Sequence of chain 1.D:
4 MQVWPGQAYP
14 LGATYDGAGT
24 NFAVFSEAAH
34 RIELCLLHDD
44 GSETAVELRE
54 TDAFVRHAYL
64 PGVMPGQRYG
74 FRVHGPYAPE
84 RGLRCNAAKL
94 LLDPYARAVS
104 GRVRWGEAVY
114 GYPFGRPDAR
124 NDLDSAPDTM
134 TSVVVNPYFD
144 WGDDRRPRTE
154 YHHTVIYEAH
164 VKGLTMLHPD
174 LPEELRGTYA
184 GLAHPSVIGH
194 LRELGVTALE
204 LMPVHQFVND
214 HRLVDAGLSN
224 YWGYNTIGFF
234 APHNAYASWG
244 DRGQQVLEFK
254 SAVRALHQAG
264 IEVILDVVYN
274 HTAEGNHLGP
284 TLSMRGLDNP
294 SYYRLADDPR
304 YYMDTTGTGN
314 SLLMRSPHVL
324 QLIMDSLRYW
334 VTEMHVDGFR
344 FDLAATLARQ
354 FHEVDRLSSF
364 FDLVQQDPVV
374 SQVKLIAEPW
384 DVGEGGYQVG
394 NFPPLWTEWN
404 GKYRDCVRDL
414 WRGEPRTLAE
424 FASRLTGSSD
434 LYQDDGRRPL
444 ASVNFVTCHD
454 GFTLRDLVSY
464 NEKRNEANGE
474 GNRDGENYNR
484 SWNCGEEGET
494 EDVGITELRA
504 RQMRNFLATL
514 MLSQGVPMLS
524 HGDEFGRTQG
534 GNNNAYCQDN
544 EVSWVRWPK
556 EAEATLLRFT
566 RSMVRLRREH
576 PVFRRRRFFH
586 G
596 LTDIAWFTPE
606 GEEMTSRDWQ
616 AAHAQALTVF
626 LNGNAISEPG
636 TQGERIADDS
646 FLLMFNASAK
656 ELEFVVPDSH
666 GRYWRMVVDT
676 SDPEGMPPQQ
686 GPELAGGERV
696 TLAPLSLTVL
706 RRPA

Binding-site contacts:
Ligand atom C41 contacts residue ARG582 of chain 1.B at 3.7 Å.
Ligand atom C2' contacts residue ARG52 of chain 1.D at 3.8 Å.
Ligand atom N11 contacts residue THR54 of chain 1.D at 3.0 Å (h-bond).
Ligand atom O6 contacts residue HIS33 of chain 1.D at 2.9 Å (h-bond).
Ligand atom O61 contacts residue ARG52 of chain 1.D at 3.8 Å.
Ligand atom C81 contacts residue ARG582 of chain 1.B at 2.6 Å.
Ligand atom C2 contacts residue ARG34 of chain 1.D at 3.9 Å.
Ligand atom N71 contacts residue ARG582 of chain 1.B at 2.2 Å.
Ligand atom O61 contacts residue ARG582 of chain 1.B at 3.2 Å (salt-bridge).
Ligand atom O11 contacts residue ARG52 of chain 1.D at 2.9 Å (salt-bridge).
Ligand atom N1 contacts residue ARG34 of chain 1.D at 3.7 Å.
Ligand atom C51 contacts residue ARG582 of chain 1.B at 3.1 Å.
Ligand atom N21 contacts residue GLY439 of chain 1.B at 4.0 Å.
Ligand atom C1A contacts residue PHE583 of chain 1.B at 3.5 Å (hydrophobic).
Ligand atom O2A contacts residue GLN436 of chain 1.B at 3.3 Å.
Ligand atom O11 contacts residue ARG582 of chain 1.B at 3.7 Å.
Ligand atom O61 contacts residue THR54 of chain 1.D at 3.9 Å.
Ligand atom N1 contacts residue ARG59 of chain 1.D at 3.8 Å.
Ligand atom O61 contacts residue GLU53 of chain 1.D at 3.7 Å.
Ligand atom N91 contacts residue ARG582 of chain 1.B at 3.5 Å.
Ligand atom C2 contacts residue ARG52 of chain 1.D at 3.6 Å.
Ligand atom C2 contacts residue GLU50 of chain 1.D at 3.3 Å.
Ligand atom N2 contacts residue GLU50 of chain 1.D at 2.8 Å (salt-bridge).
Ligand atom C6 contacts residue HIS33 of chain 1.D at 3.6 Å.
Ligand atom O61 contacts residue ARG441 of chain 1.B at 3.7 Å.
Ligand atom O6 contacts residue ARG59 of chain 1.D at 2.3 Å (salt-bridge).
Ligand atom N2 contacts residue ARG52 of chain 1.D at 3.9 Å.
Ligand atom O4A contacts residue PHE583 of chain 1.B at 3.6 Å (h-bond).
Ligand atom C21 contacts residue THR54 of chain 1.D at 3.2 Å.
Ligand atom O21 contacts residue PHE583 of chain 1.B at 3.9 Å.
Ligand atom N1 contacts residue ARG52 of chain 1.D at 3.5 Å.
Ligand atom O2A contacts residue PHE583 of chain 1.B at 3.0 Å.
Ligand atom O4A contacts residue ARG582 of chain 1.B at 3.8 Å.
Ligand atom N1 contacts residue GLU50 of chain 1.D at 3.0 Å (salt-bridge).
Ligand atom C6 contacts residue ARG52 of chain 1.D at 3.9 Å.
Ligand atom N3 contacts residue ARG52 of chain 1.D at 3.9 Å.
Ligand atom C61 contacts residue ARG582 of chain 1.B at 3.5 Å.
Ligand atom C6 contacts residue ARG59 of chain 1.D at 3.4 Å.
Ligand atom O11 contacts residue SER632 of chain 1.B at 3.9 Å.
Ligand atom N21 contacts residue THR54 of chain 1.D at 2.6 Å (h-bond).

The small molecule below binds the protein below.
Small molecule (SMILES): Nc1nc2c(ncn2[C@@H]2O[C@@H]3CO[P](=O)(O)O[C@H]4[C@@H](O)[C@H](n5cnc6c(=O)[nH]c(N)nc65)O[C@@H]4CO[P](=O)(O)O[C@H]3[C@H]2O)c(=O)[nH]1

Sequence of chain 1.B:
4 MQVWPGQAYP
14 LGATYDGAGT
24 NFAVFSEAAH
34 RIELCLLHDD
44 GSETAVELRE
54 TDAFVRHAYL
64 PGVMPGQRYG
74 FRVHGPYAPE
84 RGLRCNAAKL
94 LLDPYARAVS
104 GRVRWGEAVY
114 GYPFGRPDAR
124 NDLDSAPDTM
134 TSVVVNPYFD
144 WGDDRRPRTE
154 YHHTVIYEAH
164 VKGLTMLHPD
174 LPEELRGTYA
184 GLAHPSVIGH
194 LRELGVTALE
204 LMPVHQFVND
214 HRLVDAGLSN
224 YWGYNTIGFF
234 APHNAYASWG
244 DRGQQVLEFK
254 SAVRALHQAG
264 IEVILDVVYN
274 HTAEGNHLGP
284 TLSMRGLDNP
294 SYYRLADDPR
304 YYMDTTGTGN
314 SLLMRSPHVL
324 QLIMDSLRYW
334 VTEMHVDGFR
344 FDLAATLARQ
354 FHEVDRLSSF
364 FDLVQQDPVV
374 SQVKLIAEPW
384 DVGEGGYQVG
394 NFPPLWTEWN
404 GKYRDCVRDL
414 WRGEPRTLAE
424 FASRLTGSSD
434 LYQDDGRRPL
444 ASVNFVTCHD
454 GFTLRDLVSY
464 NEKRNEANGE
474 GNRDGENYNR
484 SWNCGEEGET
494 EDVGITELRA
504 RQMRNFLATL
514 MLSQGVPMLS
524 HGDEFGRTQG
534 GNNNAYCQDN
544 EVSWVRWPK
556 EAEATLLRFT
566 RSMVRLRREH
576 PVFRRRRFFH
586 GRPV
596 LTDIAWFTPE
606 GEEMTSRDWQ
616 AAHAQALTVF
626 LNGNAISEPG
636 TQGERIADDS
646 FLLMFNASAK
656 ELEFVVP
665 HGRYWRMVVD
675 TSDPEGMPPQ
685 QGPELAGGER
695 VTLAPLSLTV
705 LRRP